The small molecule below binds the protein below.
Small molecule (SMILES): CC(=O)N[C@@H]1[C@@H](O)[C@H](O)[C@@H](CO)O[C@H]1O

Sequence of chain 1.E:
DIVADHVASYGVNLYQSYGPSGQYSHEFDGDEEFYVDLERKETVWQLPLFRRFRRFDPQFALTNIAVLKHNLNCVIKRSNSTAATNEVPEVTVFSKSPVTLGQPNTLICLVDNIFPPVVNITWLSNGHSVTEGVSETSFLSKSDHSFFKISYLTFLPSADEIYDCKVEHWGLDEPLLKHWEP

Binding-site contacts:
Ligand atom C8 contacts residue VAL119 of chain 1.E at 3.9 Å (hydrophobic).
Ligand atom C8 contacts residue VAL120 of chain 1.E at 4.4 Å (hydrophobic).
Ligand atom O7 contacts residue ASN121 of chain 1.E at 3.9 Å.
Ligand atom C5 contacts residue ASN121 of chain 1.E at 3.6 Å.
Ligand atom C2 contacts residue GLU169 of chain 1.E at 4.2 Å.
Ligand atom C7 contacts residue GLU169 of chain 1.E at 3.8 Å.
Ligand atom C1 contacts residue ASN121 of chain 1.E at 1.4 Å.
Ligand atom C4 contacts residue ASN121 of chain 1.E at 4.2 Å.
Ligand atom C3 contacts residue ASN121 of chain 1.E at 3.8 Å.
Ligand atom O5 contacts residue ASN121 of chain 1.E at 2.3 Å (h-bond).
Ligand atom C1 contacts residue GLU169 of chain 1.E at 4.2 Å.
Ligand atom O7 contacts residue GLU169 of chain 1.E at 3.5 Å.
Ligand atom C8 contacts residue GLU169 of chain 1.E at 3.6 Å.
Ligand atom C8 contacts residue HIS170 of chain 1.E at 3.9 Å.
Ligand atom C2 contacts residue ASN121 of chain 1.E at 2.4 Å.
Ligand atom C8 contacts residue TRP171 of chain 1.E at 3.5 Å (hydrophobic).
Ligand atom C7 contacts residue ASN121 of chain 1.E at 3.6 Å.
Ligand atom O7 contacts residue TRP171 of chain 1.E at 4.3 Å.
Ligand atom N2 contacts residue ASN121 of chain 1.E at 2.9 Å (h-bond).
Ligand atom O5 contacts residue GLU169 of chain 1.E at 4.1 Å.
Ligand atom O7 contacts residue HIS170 of chain 1.E at 4.0 Å.
Ligand atom C7 contacts residue TRP171 of chain 1.E at 4.0 Å (hydrophobic).